Sequence of chain 2.G:
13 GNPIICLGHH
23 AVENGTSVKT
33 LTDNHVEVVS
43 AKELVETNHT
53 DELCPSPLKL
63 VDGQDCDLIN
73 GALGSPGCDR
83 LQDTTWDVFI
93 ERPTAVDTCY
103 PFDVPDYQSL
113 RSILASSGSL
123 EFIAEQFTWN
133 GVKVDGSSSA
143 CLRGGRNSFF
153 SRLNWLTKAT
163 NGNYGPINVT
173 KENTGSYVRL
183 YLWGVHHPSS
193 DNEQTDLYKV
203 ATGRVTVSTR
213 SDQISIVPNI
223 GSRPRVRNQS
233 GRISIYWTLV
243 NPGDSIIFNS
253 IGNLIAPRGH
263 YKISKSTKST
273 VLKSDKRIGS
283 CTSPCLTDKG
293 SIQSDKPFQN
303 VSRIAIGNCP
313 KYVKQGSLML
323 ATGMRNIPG

Binding-site contacts:
Ligand atom O7 contacts residue ASN170 of chain 2.I at 4.2 Å.
Ligand atom C7 contacts residue THR172 of chain 2.I at 4.3 Å.
Ligand atom C1 contacts residue ASN170 of chain 2.I at 1.4 Å.
Ligand atom O4 contacts residue ARG227 of chain 2.G at 4.1 Å.
Ligand atom C7 contacts residue ASN170 of chain 2.I at 4.2 Å.
Ligand atom C4 contacts residue ASN170 of chain 2.I at 4.0 Å.
Ligand atom O5 contacts residue ASN170 of chain 2.I at 1.9 Å (h-bond).
Ligand atom C7 contacts residue ILE249 of chain 2.I at 4.3 Å (hydrophobic).
Ligand atom O6 contacts residue ASN170 of chain 2.I at 3.7 Å.
Ligand atom C4 contacts residue SER224 of chain 2.G at 4.3 Å.
Ligand atom O7 contacts residue ILE249 of chain 2.I at 3.1 Å.
Ligand atom O7 contacts residue THR172 of chain 2.I at 4.0 Å.
Ligand atom C6 contacts residue ASN170 of chain 2.I at 4.1 Å.
Ligand atom C5 contacts residue ASN170 of chain 2.I at 3.3 Å.
Ligand atom C2 contacts residue ASN170 of chain 2.I at 2.7 Å.
Ligand atom O3 contacts residue ARG227 of chain 2.G at 4.2 Å.
Ligand atom C8 contacts residue THR172 of chain 2.I at 3.6 Å.
Ligand atom C3 contacts residue ASN170 of chain 2.I at 3.9 Å.
Ligand atom N2 contacts residue ASN170 of chain 2.I at 3.5 Å (h-bond).

Sequence of chain 2.I:
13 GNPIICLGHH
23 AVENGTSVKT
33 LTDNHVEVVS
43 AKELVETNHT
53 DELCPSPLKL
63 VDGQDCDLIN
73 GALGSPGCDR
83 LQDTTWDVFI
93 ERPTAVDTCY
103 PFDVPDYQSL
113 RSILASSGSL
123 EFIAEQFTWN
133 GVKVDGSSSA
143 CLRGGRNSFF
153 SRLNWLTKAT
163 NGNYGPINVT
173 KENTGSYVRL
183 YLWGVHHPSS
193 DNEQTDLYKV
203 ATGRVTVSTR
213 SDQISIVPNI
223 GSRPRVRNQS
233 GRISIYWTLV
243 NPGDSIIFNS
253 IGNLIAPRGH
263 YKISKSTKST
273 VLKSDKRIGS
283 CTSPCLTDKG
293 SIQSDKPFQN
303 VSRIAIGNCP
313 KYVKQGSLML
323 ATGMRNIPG

A small-molecule ligand and the protein it binds are described below.
Small molecule (SMILES): CC(=O)N[C@@H]1[C@@H](O)[C@H](O)[C@@H](CO)O[C@H]1O